This protein binds this small molecule.
Small molecule (SMILES): CC(=O)N[C@@H]1[C@@H](O)[C@H](O)[C@@H](CO)O[C@H]1O

Binding-site contacts:
Ligand atom C2 contacts residue ASN454 of chain 1.C at 2.5 Å.
Ligand atom C7 contacts residue ASN454 of chain 1.C at 3.5 Å.
Ligand atom C8 contacts residue SER456 of chain 1.C at 4.5 Å.
Ligand atom O7 contacts residue ASN454 of chain 1.C at 3.6 Å.
Ligand atom N2 contacts residue ASN454 of chain 1.C at 2.9 Å (h-bond).
Ligand atom C8 contacts residue ASN454 of chain 1.C at 3.4 Å.
Ligand atom C8 contacts residue VAL455 of chain 1.C at 3.8 Å (hydrophobic).
Ligand atom C4 contacts residue ASN454 of chain 1.C at 4.3 Å.
Ligand atom C1 contacts residue ASN454 of chain 1.C at 1.4 Å.
Ligand atom O5 contacts residue ASN454 of chain 1.C at 2.4 Å (h-bond).
Ligand atom C5 contacts residue ASN454 of chain 1.C at 3.7 Å.
Ligand atom C3 contacts residue ASN454 of chain 1.C at 3.8 Å.

Sequence of chain 1.C:
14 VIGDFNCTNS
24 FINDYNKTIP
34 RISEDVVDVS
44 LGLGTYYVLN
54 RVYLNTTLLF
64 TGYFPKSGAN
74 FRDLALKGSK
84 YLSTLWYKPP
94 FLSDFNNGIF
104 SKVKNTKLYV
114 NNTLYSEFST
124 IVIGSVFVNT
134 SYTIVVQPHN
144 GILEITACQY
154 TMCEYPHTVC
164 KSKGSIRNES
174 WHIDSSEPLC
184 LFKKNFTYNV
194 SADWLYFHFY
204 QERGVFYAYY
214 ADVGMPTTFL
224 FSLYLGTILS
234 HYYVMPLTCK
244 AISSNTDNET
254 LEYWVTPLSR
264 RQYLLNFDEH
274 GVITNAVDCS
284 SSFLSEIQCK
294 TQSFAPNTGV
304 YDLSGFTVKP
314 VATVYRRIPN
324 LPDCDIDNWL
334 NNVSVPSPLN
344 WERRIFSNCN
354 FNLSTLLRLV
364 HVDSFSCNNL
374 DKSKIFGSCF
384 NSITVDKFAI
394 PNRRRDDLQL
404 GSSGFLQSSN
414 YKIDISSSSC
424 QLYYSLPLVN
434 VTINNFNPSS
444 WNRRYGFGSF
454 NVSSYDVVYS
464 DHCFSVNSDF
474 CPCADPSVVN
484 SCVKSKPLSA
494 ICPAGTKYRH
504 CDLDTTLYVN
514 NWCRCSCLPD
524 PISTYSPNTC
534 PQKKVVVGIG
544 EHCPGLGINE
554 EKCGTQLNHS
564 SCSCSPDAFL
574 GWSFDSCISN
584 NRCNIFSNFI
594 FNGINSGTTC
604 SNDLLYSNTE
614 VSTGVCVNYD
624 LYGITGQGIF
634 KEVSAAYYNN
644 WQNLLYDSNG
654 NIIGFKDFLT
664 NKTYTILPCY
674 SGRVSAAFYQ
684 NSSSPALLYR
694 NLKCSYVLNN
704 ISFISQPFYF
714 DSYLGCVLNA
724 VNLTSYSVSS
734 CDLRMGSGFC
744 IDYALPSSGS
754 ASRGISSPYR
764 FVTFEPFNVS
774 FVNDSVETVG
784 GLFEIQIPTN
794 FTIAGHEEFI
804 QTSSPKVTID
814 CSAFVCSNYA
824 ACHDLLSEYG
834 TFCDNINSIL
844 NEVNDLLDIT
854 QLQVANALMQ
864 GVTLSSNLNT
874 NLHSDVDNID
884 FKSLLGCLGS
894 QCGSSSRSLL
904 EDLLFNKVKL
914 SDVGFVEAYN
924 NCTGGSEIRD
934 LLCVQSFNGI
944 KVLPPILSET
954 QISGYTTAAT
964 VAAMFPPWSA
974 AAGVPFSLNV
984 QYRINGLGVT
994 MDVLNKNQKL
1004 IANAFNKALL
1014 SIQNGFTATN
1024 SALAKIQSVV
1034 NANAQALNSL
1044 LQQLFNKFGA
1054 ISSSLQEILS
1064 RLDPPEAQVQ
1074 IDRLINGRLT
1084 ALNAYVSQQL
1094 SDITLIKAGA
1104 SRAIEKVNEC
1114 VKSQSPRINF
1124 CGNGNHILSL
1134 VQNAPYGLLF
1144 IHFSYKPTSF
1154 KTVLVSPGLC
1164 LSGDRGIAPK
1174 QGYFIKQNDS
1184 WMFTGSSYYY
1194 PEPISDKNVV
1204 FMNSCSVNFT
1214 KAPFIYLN